Sequence of chain 1.B:
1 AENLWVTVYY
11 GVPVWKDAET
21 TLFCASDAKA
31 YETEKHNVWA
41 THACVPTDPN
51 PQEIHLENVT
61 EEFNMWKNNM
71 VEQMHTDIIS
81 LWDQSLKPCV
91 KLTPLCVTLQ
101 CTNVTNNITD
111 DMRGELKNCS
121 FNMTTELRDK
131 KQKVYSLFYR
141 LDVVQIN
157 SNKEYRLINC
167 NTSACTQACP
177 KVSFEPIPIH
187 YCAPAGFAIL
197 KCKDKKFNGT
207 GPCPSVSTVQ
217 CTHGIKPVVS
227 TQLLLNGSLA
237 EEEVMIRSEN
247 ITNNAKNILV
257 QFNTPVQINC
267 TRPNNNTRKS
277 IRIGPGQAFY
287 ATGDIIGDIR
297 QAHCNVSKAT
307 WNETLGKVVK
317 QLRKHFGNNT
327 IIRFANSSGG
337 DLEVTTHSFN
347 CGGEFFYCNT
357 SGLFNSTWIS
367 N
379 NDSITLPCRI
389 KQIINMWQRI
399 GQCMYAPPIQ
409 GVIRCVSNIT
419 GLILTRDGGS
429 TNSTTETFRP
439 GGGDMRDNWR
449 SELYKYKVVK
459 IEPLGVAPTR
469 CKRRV

Binding-site contacts:
Ligand atom C5 contacts residue ASP110 of chain 1.B at 4.0 Å.
Ligand atom C6 contacts residue ARG113 of chain 1.B at 4.1 Å.
Ligand atom O7 contacts residue ASP110 of chain 1.B at 4.1 Å.
Ligand atom C4 contacts residue ASN103 of chain 1.B at 3.5 Å.
Ligand atom O6 contacts residue LYS159 of chain 1.B at 4.2 Å.
Ligand atom O6 contacts residue ARG113 of chain 1.B at 4.2 Å.
Ligand atom C7 contacts residue ASN103 of chain 1.B at 4.4 Å.
Ligand atom C5 contacts residue ASN103 of chain 1.B at 2.8 Å.
Ligand atom C1 contacts residue ASN103 of chain 1.B at 1.4 Å.
Ligand atom C2 contacts residue ASN103 of chain 1.B at 2.5 Å.
Ligand atom C4 contacts residue ASP110 of chain 1.B at 3.1 Å.
Ligand atom O6 contacts residue MET112 of chain 1.B at 3.8 Å.
Ligand atom O5 contacts residue ASN103 of chain 1.B at 1.4 Å (h-bond).
Ligand atom O3 contacts residue ASP110 of chain 1.B at 3.8 Å.
Ligand atom O6 contacts residue LYS117 of chain 1.B at 3.4 Å (salt-bridge).
Ligand atom C3 contacts residue ASN103 of chain 1.B at 3.5 Å.
Ligand atom C6 contacts residue LYS159 of chain 1.B at 4.0 Å.
Ligand atom C6 contacts residue MET112 of chain 1.B at 3.6 Å (hydrophobic).
Ligand atom C6 contacts residue ASP110 of chain 1.B at 3.6 Å.
Ligand atom O6 contacts residue ARG140 of chain 1.B at 3.8 Å.
Ligand atom C3 contacts residue ASP110 of chain 1.B at 4.3 Å.
Ligand atom N2 contacts residue ASN103 of chain 1.B at 3.5 Å (h-bond).
Ligand atom C5 contacts residue LYS159 of chain 1.B at 4.4 Å.
Ligand atom O6 contacts residue ASN103 of chain 1.B at 3.0 Å (h-bond).
Ligand atom C6 contacts residue ASN103 of chain 1.B at 3.6 Å.
Ligand atom O4 contacts residue ASP110 of chain 1.B at 2.6 Å (salt-bridge).

A small-molecule ligand and the protein it binds are described below.
Small molecule (SMILES): CC(=O)N[C@H]1[C@H](O[C@H]2[C@H](O)[C@@H](NC(C)=O)CO[C@@H]2CO)O[C@H](CO)[C@@H](O)[C@@H]1O